Sequence of chain 1.D:
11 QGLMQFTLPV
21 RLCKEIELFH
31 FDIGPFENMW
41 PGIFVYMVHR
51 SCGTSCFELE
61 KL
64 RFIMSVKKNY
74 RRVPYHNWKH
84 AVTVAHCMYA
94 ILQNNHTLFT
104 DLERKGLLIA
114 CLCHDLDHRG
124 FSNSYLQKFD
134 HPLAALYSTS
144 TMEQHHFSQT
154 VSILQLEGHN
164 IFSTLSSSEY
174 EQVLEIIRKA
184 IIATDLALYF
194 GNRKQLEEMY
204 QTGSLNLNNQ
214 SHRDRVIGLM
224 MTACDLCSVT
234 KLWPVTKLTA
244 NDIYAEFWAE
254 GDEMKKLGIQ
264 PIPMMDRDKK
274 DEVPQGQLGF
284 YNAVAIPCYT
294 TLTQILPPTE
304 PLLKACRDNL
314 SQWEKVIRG

Binding-site contacts:
Ligand atom N9 contacts residue TYR247 of chain 1.D at 2.3 Å (h-bond).
Ligand atom N1 contacts residue MET267 of chain 1.D at 3.6 Å.
Ligand atom C10 contacts residue MET267 of chain 1.D at 3.5 Å (hydrophobic).
Ligand atom C3 contacts residue GLN280 of chain 1.D at 3.2 Å.
Ligand atom C32 contacts residue VAL232 of chain 1.D at 3.5 Å (hydrophobic).
Ligand atom O19 contacts residue GLN280 of chain 1.D at 3.0 Å (h-bond).
Ligand atom C21 contacts residue LEU229 of chain 1.D at 3.6 Å (hydrophobic).
Ligand atom C13 contacts residue PRO266 of chain 1.D at 3.7 Å (hydrophobic).
Ligand atom N9 contacts residue MET267 of chain 1.D at 3.7 Å.
Ligand atom O29 contacts residue HIS79 of chain 1.D at 3.6 Å.
Ligand atom C32 contacts residue ILE246 of chain 1.D at 3.5 Å (hydrophobic).
Ligand atom N1 contacts residue PHE283 of chain 1.D at 3.2 Å.
Ligand atom C11 contacts residue GLY279 of chain 1.D at 3.6 Å.
Ligand atom N16 contacts residue PHE283 of chain 1.D at 3.5 Å.
Ligand atom C15 contacts residue MET267 of chain 1.D at 3.6 Å (hydrophobic).
Ligand atom O25 contacts residue PHE283 of chain 1.D at 3.4 Å.
Ligand atom C28 contacts residue HIS79 of chain 1.D at 3.5 Å.
Ligand atom C17 contacts residue PHE283 of chain 1.D at 3.7 Å (hydrophobic).
Ligand atom N6 contacts residue MET267 of chain 1.D at 3.3 Å (h-bond).
Ligand atom C20 contacts residue PHE283 of chain 1.D at 3.6 Å (hydrophobic).
Ligand atom C8 contacts residue GLY279 of chain 1.D at 3.4 Å.
Ligand atom C18 contacts residue PHE283 of chain 1.D at 3.5 Å (hydrophobic).
Ligand atom C4 contacts residue PHE283 of chain 1.D at 3.6 Å (hydrophobic).
Ligand atom C8 contacts residue MET267 of chain 1.D at 3.5 Å (hydrophobic).
Ligand atom N22 contacts residue ILE246 of chain 1.D at 3.4 Å.
Ligand atom N23 contacts residue ILE246 of chain 1.D at 3.3 Å.
Ligand atom C13 contacts residue GLU275 of chain 1.D at 3.5 Å.
Ligand atom C2 contacts residue MET267 of chain 1.D at 3.2 Å (hydrophobic).
Ligand atom N23 contacts residue PHE283 of chain 1.D at 3.7 Å.
Ligand atom N22 contacts residue SER231 of chain 1.D at 3.4 Å (h-bond).
Ligand atom C5 contacts residue MET267 of chain 1.D at 3.7 Å (hydrophobic).
Ligand atom C32 contacts residue SER231 of chain 1.D at 3.6 Å.
Ligand atom C5 contacts residue TYR247 of chain 1.D at 3.1 Å (hydrophobic).
Ligand atom C15 contacts residue TYR247 of chain 1.D at 3.7 Å (hydrophobic).
Ligand atom C14 contacts residue GLU275 of chain 1.D at 3.4 Å.
Ligand atom C12 contacts residue PRO266 of chain 1.D at 3.6 Å (hydrophobic).
Ligand atom N7 contacts residue MET267 of chain 1.D at 3.5 Å.
Ligand atom C10 contacts residue GLY279 of chain 1.D at 3.3 Å.
Ligand atom C8 contacts residue TYR247 of chain 1.D at 3.5 Å (hydrophobic).
Ligand atom C3 contacts residue TYR247 of chain 1.D at 3.4 Å (hydrophobic).

A protein and the small-molecule ligand that binds it are described below.
Small molecule (SMILES): Cn1ncc(C(=O)N2CCOCC2)c1C(=O)Nc1cc2nc(-c3ccccc3)nn2cn1